The small molecule below binds the protein below.
Small molecule (SMILES): CC(=O)N[C@@H]1[C@@H](O)[C@H](O)[C@@H](CO)O[C@H]1O

Binding-site contacts:
Ligand atom O6 contacts residue VAL57 of chain 1.E at 4.1 Å.
Ligand atom C2 contacts residue ASN58 of chain 1.E at 2.7 Å.
Ligand atom C7 contacts residue ASN58 of chain 1.E at 3.8 Å.
Ligand atom C1 contacts residue ASN58 of chain 1.E at 1.4 Å.
Ligand atom C8 contacts residue ASN58 of chain 1.E at 3.6 Å.
Ligand atom C4 contacts residue ASN58 of chain 1.E at 4.3 Å.
Ligand atom O5 contacts residue ASN58 of chain 1.E at 2.4 Å (h-bond).
Ligand atom N2 contacts residue ASN58 of chain 1.E at 3.1 Å (h-bond).
Ligand atom O6 contacts residue ASN58 of chain 1.E at 4.4 Å.
Ligand atom C5 contacts residue ASN58 of chain 1.E at 3.5 Å.
Ligand atom C3 contacts residue ASN58 of chain 1.E at 3.9 Å.

Sequence of chain 1.E:
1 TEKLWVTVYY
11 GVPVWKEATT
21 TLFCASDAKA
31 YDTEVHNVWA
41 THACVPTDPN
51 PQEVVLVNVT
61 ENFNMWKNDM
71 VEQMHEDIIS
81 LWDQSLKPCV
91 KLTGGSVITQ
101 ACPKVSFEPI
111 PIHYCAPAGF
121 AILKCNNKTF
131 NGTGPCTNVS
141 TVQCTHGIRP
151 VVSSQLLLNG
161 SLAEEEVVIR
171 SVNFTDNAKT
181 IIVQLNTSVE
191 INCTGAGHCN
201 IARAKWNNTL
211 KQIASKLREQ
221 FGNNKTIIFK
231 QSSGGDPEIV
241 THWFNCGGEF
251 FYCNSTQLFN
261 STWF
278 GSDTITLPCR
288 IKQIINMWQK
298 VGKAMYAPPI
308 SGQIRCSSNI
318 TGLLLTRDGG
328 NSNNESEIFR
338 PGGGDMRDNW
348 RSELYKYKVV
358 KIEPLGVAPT